The small molecule below binds the protein below.
Small molecule (SMILES): CC(=O)Nc1cnccc1C

Sequence of chain 1.B:
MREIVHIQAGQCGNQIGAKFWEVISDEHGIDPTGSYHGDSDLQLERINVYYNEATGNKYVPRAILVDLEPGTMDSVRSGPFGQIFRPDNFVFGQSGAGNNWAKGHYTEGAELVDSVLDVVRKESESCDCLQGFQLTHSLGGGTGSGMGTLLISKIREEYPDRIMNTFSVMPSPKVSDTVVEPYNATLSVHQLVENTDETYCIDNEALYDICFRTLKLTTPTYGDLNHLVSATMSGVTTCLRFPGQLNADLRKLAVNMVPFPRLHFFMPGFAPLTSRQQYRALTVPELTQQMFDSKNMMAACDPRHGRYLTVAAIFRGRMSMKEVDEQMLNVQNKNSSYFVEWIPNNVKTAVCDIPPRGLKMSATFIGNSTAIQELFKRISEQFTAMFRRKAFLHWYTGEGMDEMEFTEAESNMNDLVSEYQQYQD

Binding-site contacts:
Ligand atom O03 contacts residue LYS103 of chain 1.B at 4.3 Å.
Ligand atom C05 contacts residue GLY98 of chain 1.B at 4.1 Å.
Ligand atom N07 contacts residue LYS103 of chain 1.B at 2.9 Å (salt-bridge).
Ligand atom C08 contacts residue LYS103 of chain 1.B at 3.9 Å.
Ligand atom C10 contacts residue TRP397 of chain 1.B at 4.1 Å (hydrophobic).
Ligand atom C02 contacts residue THR257 of chain 1.C at 3.8 Å.
Ligand atom C11 contacts residue THR253 of chain 1.C at 3.1 Å.
Ligand atom C08 contacts residue THR253 of chain 1.C at 4.2 Å.
Ligand atom C02 contacts residue TRP397 of chain 1.B at 3.8 Å (hydrophobic).
Ligand atom C01 contacts residue TRP397 of chain 1.B at 3.4 Å (hydrophobic).
Ligand atom C05 contacts residue THR257 of chain 1.C at 3.9 Å.
Ligand atom C06 contacts residue GLY98 of chain 1.B at 4.2 Å.
Ligand atom O03 contacts residue ASN100 of chain 1.B at 2.8 Å (h-bond).
Ligand atom C05 contacts residue TRP397 of chain 1.B at 4.2 Å (hydrophobic).
Ligand atom C01 contacts residue THR257 of chain 1.C at 3.4 Å.
Ligand atom C11 contacts residue THR257 of chain 1.C at 3.4 Å.
Ligand atom C11 contacts residue GLN256 of chain 1.C at 3.4 Å.
Ligand atom C02 contacts residue ASN100 of chain 1.B at 3.8 Å.
Ligand atom C11 contacts residue TRP397 of chain 1.B at 3.5 Å (hydrophobic).
Ligand atom C02 contacts residue GLY98 of chain 1.B at 3.4 Å.
Ligand atom C10 contacts residue THR253 of chain 1.C at 4.0 Å.
Ligand atom C09 contacts residue THR253 of chain 1.C at 3.5 Å.
Ligand atom N04 contacts residue GLY98 of chain 1.B at 3.7 Å.
Ligand atom O03 contacts residue TRP397 of chain 1.B at 3.9 Å.
Ligand atom C08 contacts residue GLN133 of chain 1.C at 4.2 Å.
Ligand atom C01 contacts residue GLY98 of chain 1.B at 3.6 Å.
Ligand atom C10 contacts residue THR257 of chain 1.C at 4.0 Å.
Ligand atom N04 contacts residue THR257 of chain 1.C at 3.1 Å (h-bond).
Ligand atom C01 contacts residue ASN100 of chain 1.B at 4.2 Å.
Ligand atom N04 contacts residue TRP397 of chain 1.B at 3.7 Å.
Ligand atom C06 contacts residue LYS103 of chain 1.B at 3.3 Å.
Ligand atom O03 contacts residue GLY98 of chain 1.B at 3.8 Å.
Ligand atom C01 contacts residue ASN99 of chain 1.B at 4.4 Å.

Sequence of chain 1.C:
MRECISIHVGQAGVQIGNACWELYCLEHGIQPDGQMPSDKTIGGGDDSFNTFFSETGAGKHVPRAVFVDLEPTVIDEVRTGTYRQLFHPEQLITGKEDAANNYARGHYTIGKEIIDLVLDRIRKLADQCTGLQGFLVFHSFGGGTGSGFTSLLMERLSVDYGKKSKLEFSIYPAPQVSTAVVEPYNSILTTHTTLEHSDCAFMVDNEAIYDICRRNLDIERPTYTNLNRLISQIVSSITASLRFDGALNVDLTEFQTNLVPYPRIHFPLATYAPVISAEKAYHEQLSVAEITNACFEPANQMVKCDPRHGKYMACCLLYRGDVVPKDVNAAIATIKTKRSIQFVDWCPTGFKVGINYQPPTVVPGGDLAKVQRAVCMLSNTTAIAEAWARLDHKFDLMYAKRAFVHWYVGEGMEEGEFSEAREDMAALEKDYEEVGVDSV